Sequence of chain 1.E:
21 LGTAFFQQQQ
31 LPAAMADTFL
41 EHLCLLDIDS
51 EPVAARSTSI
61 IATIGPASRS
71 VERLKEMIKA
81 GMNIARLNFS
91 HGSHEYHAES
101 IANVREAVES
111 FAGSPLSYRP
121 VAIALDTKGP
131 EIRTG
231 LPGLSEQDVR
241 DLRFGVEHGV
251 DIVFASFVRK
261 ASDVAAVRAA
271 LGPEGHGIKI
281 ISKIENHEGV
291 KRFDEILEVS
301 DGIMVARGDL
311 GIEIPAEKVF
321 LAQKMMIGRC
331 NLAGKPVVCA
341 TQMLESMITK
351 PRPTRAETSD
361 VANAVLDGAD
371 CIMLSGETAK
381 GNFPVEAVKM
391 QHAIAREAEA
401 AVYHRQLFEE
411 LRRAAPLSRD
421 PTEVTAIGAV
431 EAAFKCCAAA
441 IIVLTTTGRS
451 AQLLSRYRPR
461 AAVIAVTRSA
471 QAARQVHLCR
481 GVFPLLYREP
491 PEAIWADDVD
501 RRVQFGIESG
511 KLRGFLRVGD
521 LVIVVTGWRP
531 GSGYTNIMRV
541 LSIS

Binding-site contacts:
Ligand atom O3 contacts residue ARG529 of chain 1.E at 3.0 Å (salt-bridge).
Ligand atom O3 contacts residue GLY527 of chain 1.E at 3.1 Å.
Ligand atom O3P contacts residue TRP495 of chain 1.E at 3.1 Å (h-bond).
Ligand atom C4 contacts residue GLY531 of chain 1.E at 3.2 Å.
Ligand atom O1P contacts residue THR446 of chain 1.E at 3.5 Å.
Ligand atom C6 contacts residue LEU444 of chain 1.E at 3.6 Å (hydrophobic).
Ligand atom O5P contacts residue SER532 of chain 1.E at 3.8 Å.
Ligand atom O5P contacts residue SER450 of chain 1.E at 3.6 Å.
Ligand atom O4 contacts residue TYR534 of chain 1.E at 3.0 Å (h-bond).
Ligand atom O4 contacts residue GLY533 of chain 1.E at 3.7 Å.
Ligand atom O6 contacts residue THR445 of chain 1.E at 3.5 Å.
Ligand atom O6P contacts residue THR447 of chain 1.E at 2.8 Å (h-bond).
Ligand atom O2P contacts residue GLY531 of chain 1.E at 2.9 Å (h-bond).
Ligand atom O1 contacts residue GLY531 of chain 1.E at 3.8 Å.
Ligand atom O3P contacts residue ARG502 of chain 1.E at 2.5 Å (salt-bridge).
Ligand atom C1 contacts residue ARG502 of chain 1.E at 3.6 Å.
Ligand atom O2 contacts residue GLY527 of chain 1.E at 3.7 Å.
Ligand atom O4 contacts residue ARG529 of chain 1.E at 3.8 Å.
Ligand atom O6P contacts residue THR446 of chain 1.E at 3.0 Å (h-bond).
Ligand atom O2P contacts residue PRO530 of chain 1.E at 3.6 Å.
Ligand atom O6P contacts residue THR445 of chain 1.E at 3.6 Å (h-bond).
Ligand atom O1P contacts residue ARG502 of chain 1.E at 2.5 Å (salt-bridge).
Ligand atom P2 contacts residue THR446 of chain 1.E at 3.7 Å.
Ligand atom O4 contacts residue THR535 of chain 1.E at 3.7 Å.
Ligand atom P2 contacts residue THR445 of chain 1.E at 3.4 Å.
Ligand atom O4P contacts residue SER450 of chain 1.E at 2.9 Å (h-bond).
Ligand atom O4P contacts residue ARG449 of chain 1.E at 3.5 Å (salt-bridge).
Ligand atom O5P contacts residue GLY533 of chain 1.E at 2.9 Å (h-bond).
Ligand atom C3 contacts residue GLY531 of chain 1.E at 3.5 Å.
Ligand atom O6 contacts residue THR446 of chain 1.E at 3.2 Å (h-bond).
Ligand atom O4P contacts residue THR445 of chain 1.E at 2.4 Å (h-bond).
Ligand atom O5 contacts residue LEU444 of chain 1.E at 3.4 Å (h-bond).
Ligand atom O2 contacts residue LEU444 of chain 1.E at 3.5 Å.
Ligand atom C3 contacts residue ARG529 of chain 1.E at 3.3 Å.
Ligand atom C6 contacts residue THR535 of chain 1.E at 3.5 Å.
Ligand atom C5 contacts residue GLY531 of chain 1.E at 3.2 Å.
Ligand atom P1 contacts residue ARG502 of chain 1.E at 3.3 Å.
Ligand atom C4 contacts residue THR535 of chain 1.E at 3.7 Å.
Ligand atom O4 contacts residue GLY531 of chain 1.E at 2.5 Å (h-bond).
Ligand atom O6P contacts residue SER532 of chain 1.E at 3.3 Å.

A small-molecule ligand and the protein it binds are described below.
Small molecule (SMILES): O=P(O)(O)OC[C@H]1O[C@](O)(COP(=O)(O)O)[C@@H](O)[C@@H]1O